Binding-site contacts:
Ligand atom C15 contacts residue GLU67 of chain 1.A at 3.6 Å.
Ligand atom C29 contacts residue GLU100 of chain 1.A at 3.7 Å.
Ligand atom C11 contacts residue LYS50 of chain 1.A at 3.6 Å.
Ligand atom C14 contacts residue LYS50 of chain 1.A at 3.7 Å.
Ligand atom C22 contacts residue MET99 of chain 1.A at 3.2 Å (hydrophobic).
Ligand atom N18 contacts residue LEU150 of chain 1.A at 3.4 Å.
Ligand atom C3 contacts residue ILE24 of chain 1.A at 3.7 Å (hydrophobic).
Ligand atom C19 contacts residue MET99 of chain 1.A at 3.7 Å (hydrophobic).
Ligand atom C13 contacts residue THR96 of chain 1.A at 3.6 Å.
Ligand atom O10 contacts residue ALA48 of chain 1.A at 3.4 Å.
Ligand atom O24 contacts residue ILE24 of chain 1.A at 3.5 Å.
Ligand atom C19 contacts residue GLU97 of chain 1.A at 3.2 Å.
Ligand atom C13 contacts residue LYS50 of chain 1.A at 3.7 Å.
Ligand atom C11 contacts residue ILE94 of chain 1.A at 3.3 Å (hydrophobic).
Ligand atom O10 contacts residue THR96 of chain 1.A at 3.4 Å (h-bond).
Ligand atom C27 contacts residue GLU100 of chain 1.A at 3.4 Å.
Ligand atom CL1 contacts residue SER160 of chain 1.A at 3.4 Å.
Ligand atom CL1 contacts residue LEU150 of chain 1.A at 3.7 Å.
Ligand atom C25 contacts residue MET99 of chain 1.A at 3.3 Å (hydrophobic).
Ligand atom O12 contacts residue THR96 of chain 1.A at 3.6 Å.
Ligand atom O24 contacts residue GLY102 of chain 1.A at 3.6 Å.
Ligand atom C26 contacts residue GLU100 of chain 1.A at 3.7 Å.
Ligand atom C9 contacts residue THR96 of chain 1.A at 3.6 Å.
Ligand atom C19 contacts residue ALA48 of chain 1.A at 3.2 Å (hydrophobic).
Ligand atom O12 contacts residue LYS50 of chain 1.A at 3.6 Å.
Ligand atom C15 contacts residue SER160 of chain 1.A at 3.6 Å.
Ligand atom C11 contacts residue ALA48 of chain 1.A at 3.3 Å (hydrophobic).
Ligand atom N18 contacts residue ALA48 of chain 1.A at 3.4 Å.
Ligand atom N18 contacts residue THR96 of chain 1.A at 3.0 Å (h-bond).
Ligand atom C19 contacts residue LEU150 of chain 1.A at 3.6 Å (hydrophobic).
Ligand atom C23 contacts residue ILE24 of chain 1.A at 3.5 Å (hydrophobic).
Ligand atom N20 contacts residue ALA48 of chain 1.A at 3.5 Å.
Ligand atom C6 contacts residue LEU150 of chain 1.A at 3.5 Å (hydrophobic).
Ligand atom C19 contacts residue THR96 of chain 1.A at 3.3 Å.
Ligand atom C11 contacts residue THR96 of chain 1.A at 3.3 Å.
Ligand atom N20 contacts residue MET99 of chain 1.A at 3.0 Å (h-bond).
Ligand atom O12 contacts residue ILE94 of chain 1.A at 3.5 Å (h-bond).
Ligand atom C14 contacts residue GLU67 of chain 1.A at 3.6 Å.
Ligand atom C15 contacts residue LYS50 of chain 1.A at 3.6 Å.
Ligand atom N18 contacts residue ILE80 of chain 1.A at 3.7 Å.

The small molecule below binds the protein below.
Small molecule (SMILES): COc1cc2c(Nc3c(Cl)ccc4c3OCO4)ncnc2cc1OCCCN1CCCCC1

Sequence of chain 1.A:
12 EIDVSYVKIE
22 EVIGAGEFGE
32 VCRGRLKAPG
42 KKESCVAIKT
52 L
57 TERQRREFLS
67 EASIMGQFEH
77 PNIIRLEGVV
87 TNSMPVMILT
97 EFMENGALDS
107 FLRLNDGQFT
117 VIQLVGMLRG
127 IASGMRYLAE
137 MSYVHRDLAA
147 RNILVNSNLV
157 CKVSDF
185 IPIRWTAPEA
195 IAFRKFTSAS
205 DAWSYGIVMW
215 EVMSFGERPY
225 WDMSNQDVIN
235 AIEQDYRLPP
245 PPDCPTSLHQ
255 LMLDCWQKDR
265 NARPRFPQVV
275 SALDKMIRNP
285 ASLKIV